Sequence of chain 1.C:
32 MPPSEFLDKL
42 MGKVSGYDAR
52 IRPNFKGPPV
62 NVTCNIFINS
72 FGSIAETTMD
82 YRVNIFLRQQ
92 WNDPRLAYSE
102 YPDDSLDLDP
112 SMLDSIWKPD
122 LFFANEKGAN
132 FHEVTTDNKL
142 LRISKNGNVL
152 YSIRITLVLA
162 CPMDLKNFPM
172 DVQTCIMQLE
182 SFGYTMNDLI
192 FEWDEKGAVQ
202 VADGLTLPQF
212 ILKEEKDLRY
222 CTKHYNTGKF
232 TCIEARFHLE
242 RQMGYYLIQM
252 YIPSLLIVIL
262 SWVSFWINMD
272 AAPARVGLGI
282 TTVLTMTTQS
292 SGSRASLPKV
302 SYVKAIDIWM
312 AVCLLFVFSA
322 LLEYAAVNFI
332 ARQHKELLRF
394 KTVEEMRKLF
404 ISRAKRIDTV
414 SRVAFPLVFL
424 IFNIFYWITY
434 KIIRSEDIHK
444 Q

Binding-site contacts:
Ligand atom N contacts residue PHE231 of chain 1.C at 4.0 Å.
Ligand atom CA contacts residue LEU141 of chain 1.A at 3.7 Å (hydrophobic).
Ligand atom C contacts residue SER153 of chain 1.A at 3.7 Å.
Ligand atom OXT contacts residue PHE183 of chain 1.C at 4.4 Å.
Ligand atom N contacts residue TYR226 of chain 1.C at 3.8 Å.
Ligand atom N contacts residue PHE87 of chain 1.A at 3.6 Å.
Ligand atom C contacts residue THR228 of chain 1.C at 3.7 Å.
Ligand atom OXT contacts residue LEU141 of chain 1.A at 4.0 Å.
Ligand atom CA contacts residue PHE231 of chain 1.C at 4.2 Å (hydrophobic).
Ligand atom O contacts residue ARG89 of chain 1.A at 3.6 Å.
Ligand atom CA contacts residue PHE183 of chain 1.C at 3.3 Å (hydrophobic).
Ligand atom O contacts residue THR228 of chain 1.C at 3.0 Å (h-bond).
Ligand atom CA contacts residue SER153 of chain 1.A at 4.3 Å.
Ligand atom OXT contacts residue PHE87 of chain 1.A at 3.5 Å.
Ligand atom C contacts residue LEU141 of chain 1.A at 4.0 Å (hydrophobic).
Ligand atom C contacts residue PHE87 of chain 1.A at 3.6 Å (hydrophobic).
Ligand atom OXT contacts residue SER153 of chain 1.A at 2.6 Å (h-bond).
Ligand atom O contacts residue PHE87 of chain 1.A at 4.0 Å.
Ligand atom O contacts residue TYR226 of chain 1.C at 3.7 Å.
Ligand atom N contacts residue PHE183 of chain 1.C at 3.5 Å (h-bond).
Ligand atom O contacts residue PHE231 of chain 1.C at 4.2 Å.
Ligand atom CA contacts residue PHE87 of chain 1.A at 3.7 Å (hydrophobic).
Ligand atom OXT contacts residue THR228 of chain 1.C at 4.2 Å.
Ligand atom OXT contacts residue ARG89 of chain 1.A at 3.5 Å (salt-bridge).
Ligand atom C contacts residue ARG89 of chain 1.A at 4.2 Å.

The small molecule below binds the protein below.
Small molecule (SMILES): NCC(=O)O

Sequence of chain 1.A:
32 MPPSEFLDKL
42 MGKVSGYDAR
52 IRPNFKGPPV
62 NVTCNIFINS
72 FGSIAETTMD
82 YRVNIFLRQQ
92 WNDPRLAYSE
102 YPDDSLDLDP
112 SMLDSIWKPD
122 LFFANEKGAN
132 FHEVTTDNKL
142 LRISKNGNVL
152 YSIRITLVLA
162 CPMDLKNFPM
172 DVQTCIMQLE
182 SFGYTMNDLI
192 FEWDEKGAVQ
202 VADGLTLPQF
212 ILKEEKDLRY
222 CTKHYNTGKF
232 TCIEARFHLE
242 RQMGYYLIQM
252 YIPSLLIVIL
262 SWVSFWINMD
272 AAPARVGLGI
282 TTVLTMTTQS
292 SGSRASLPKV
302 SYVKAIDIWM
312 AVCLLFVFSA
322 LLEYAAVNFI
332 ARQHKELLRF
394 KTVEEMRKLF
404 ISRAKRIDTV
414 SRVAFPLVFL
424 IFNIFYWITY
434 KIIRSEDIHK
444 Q